Binding-site contacts:
Ligand atom C5 contacts residue GLN580 of chain 1.C at 4.3 Å.
Ligand atom O5 contacts residue ASN331 of chain 1.C at 2.3 Å (h-bond).
Ligand atom C4 contacts residue ASN331 of chain 1.C at 4.2 Å.
Ligand atom N2 contacts residue ASN331 of chain 1.C at 3.0 Å (h-bond).
Ligand atom O6 contacts residue GLN580 of chain 1.C at 2.5 Å (h-bond).
Ligand atom C6 contacts residue GLN580 of chain 1.C at 3.9 Å.
Ligand atom C4 contacts residue GLN580 of chain 1.C at 4.5 Å.
Ligand atom C5 contacts residue ASN331 of chain 1.C at 3.6 Å.
Ligand atom O6 contacts residue PRO579 of chain 1.C at 3.8 Å.
Ligand atom C1 contacts residue ASN331 of chain 1.C at 1.5 Å.
Ligand atom C3 contacts residue ASN331 of chain 1.C at 3.9 Å.
Ligand atom O5 contacts residue GLN580 of chain 1.C at 4.0 Å.
Ligand atom C7 contacts residue ASN331 of chain 1.C at 4.1 Å.
Ligand atom C2 contacts residue ASN331 of chain 1.C at 2.5 Å.
Ligand atom O6 contacts residue THR581 of chain 1.C at 4.2 Å.

Sequence of chain 1.C:
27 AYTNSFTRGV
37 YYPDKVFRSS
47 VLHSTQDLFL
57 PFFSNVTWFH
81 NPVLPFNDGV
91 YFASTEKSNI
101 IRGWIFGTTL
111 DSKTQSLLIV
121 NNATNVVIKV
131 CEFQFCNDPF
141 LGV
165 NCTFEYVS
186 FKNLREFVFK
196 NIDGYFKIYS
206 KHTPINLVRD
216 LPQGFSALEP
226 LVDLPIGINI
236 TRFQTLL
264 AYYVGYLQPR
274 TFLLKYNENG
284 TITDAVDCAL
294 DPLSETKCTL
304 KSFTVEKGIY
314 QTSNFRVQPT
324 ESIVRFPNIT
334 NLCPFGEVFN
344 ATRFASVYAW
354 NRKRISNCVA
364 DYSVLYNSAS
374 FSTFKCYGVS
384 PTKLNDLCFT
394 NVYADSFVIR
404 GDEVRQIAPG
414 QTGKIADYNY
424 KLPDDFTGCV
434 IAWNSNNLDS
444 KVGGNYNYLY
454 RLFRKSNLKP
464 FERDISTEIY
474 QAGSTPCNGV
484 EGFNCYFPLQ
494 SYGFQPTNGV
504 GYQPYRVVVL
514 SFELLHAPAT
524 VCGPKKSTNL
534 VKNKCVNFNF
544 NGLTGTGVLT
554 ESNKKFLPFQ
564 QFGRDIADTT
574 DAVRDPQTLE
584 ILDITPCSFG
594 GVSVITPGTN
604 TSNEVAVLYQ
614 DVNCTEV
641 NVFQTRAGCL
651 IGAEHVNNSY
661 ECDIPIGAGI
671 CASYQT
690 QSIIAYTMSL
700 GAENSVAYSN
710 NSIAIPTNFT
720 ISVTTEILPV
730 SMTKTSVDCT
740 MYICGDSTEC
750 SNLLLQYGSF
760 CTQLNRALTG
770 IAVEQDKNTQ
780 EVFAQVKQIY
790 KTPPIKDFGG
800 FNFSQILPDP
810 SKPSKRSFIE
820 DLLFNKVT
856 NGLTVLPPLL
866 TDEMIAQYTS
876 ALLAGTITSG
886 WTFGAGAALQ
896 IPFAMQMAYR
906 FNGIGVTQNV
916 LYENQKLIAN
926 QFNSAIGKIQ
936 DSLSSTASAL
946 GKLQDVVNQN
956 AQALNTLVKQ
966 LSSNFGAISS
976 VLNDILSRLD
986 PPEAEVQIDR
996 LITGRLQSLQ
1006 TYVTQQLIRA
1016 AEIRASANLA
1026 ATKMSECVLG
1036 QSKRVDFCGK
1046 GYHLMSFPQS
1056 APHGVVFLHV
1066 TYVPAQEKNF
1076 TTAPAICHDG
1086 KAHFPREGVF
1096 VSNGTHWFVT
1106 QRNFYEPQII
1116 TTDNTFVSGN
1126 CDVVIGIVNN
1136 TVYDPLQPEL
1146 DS

A protein and the small-molecule ligand that binds it are described below.
Small molecule (SMILES): CC(=O)N[C@@H]1[C@@H](O)[C@H](O)[C@@H](CO)O[C@H]1O